A protein and the small-molecule ligand that binds it are described below.
Small molecule (SMILES): C[C@]12CC[C@H]3[C@@H](CCC4=CC(=O)CC[C@@]43C)[C@@H]1CC[C@@H]2C(=O)CO

Sequence of chain 1.A:
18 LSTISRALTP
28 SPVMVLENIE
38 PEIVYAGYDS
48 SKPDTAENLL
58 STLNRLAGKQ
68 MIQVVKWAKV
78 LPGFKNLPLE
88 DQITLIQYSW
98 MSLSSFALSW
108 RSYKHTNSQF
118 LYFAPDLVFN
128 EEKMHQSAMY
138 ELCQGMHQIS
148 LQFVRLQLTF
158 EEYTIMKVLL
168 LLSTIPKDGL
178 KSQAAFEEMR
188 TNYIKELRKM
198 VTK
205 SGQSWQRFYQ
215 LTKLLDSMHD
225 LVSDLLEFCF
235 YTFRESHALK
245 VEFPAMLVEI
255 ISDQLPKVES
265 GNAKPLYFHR

Binding-site contacts:
Ligand atom C12 contacts residue LEU60 of chain 1.A at 3.7 Å (hydrophobic).
Ligand atom C20 contacts residue THR236 of chain 1.A at 3.8 Å.
Ligand atom C3 contacts residue PHE120 of chain 1.A at 3.6 Å (hydrophobic).
Ligand atom C21 contacts residue LEU57 of chain 1.A at 3.9 Å (hydrophobic).
Ligand atom O21 contacts residue ASN61 of chain 1.A at 3.2 Å (h-bond).
Ligand atom C4 contacts residue SER101 of chain 1.A at 3.6 Å.
Ligand atom C11 contacts residue ASN61 of chain 1.A at 3.7 Å.
Ligand atom C5 contacts residue SER101 of chain 1.A at 3.8 Å.
Ligand atom C13 contacts residue ASN61 of chain 1.A at 3.9 Å.
Ligand atom C2 contacts residue LEU63 of chain 1.A at 3.8 Å (hydrophobic).
Ligand atom C6 contacts residue MET143 of chain 1.A at 3.9 Å (hydrophobic).
Ligand atom C3 contacts residue GLN67 of chain 1.A at 3.4 Å.
Ligand atom O21 contacts residue THR236 of chain 1.A at 2.8 Å (h-bond).
Ligand atom O20 contacts residue PHE232 of chain 1.A at 3.8 Å.
Ligand atom C16 contacts residue PHE232 of chain 1.A at 3.4 Å (hydrophobic).
Ligand atom C1 contacts residue LEU60 of chain 1.A at 3.6 Å (hydrophobic).
Ligand atom C12 contacts residue ASN61 of chain 1.A at 3.1 Å.
Ligand atom C18 contacts residue ASN61 of chain 1.A at 3.6 Å.
Ligand atom C21 contacts residue ASN61 of chain 1.A at 3.5 Å.
Ligand atom C19 contacts residue SER101 of chain 1.A at 3.5 Å.
Ligand atom O3 contacts residue PHE120 of chain 1.A at 3.8 Å.
Ligand atom C11 contacts residue LEU60 of chain 1.A at 3.8 Å (hydrophobic).
Ligand atom C4 contacts residue PHE120 of chain 1.A at 3.9 Å (hydrophobic).
Ligand atom C16 contacts residue LEU229 of chain 1.A at 3.9 Å (hydrophobic).
Ligand atom C15 contacts residue MET136 of chain 1.A at 3.9 Å (hydrophobic).
Ligand atom O3 contacts residue GLN67 of chain 1.A at 2.9 Å (h-bond).
Ligand atom C6 contacts residue SER102 of chain 1.A at 4.0 Å.
Ligand atom C1 contacts residue ALA64 of chain 1.A at 3.9 Å (hydrophobic).
Ligand atom O3 contacts residue ARG108 of chain 1.A at 2.9 Å (salt-bridge).
Ligand atom C18 contacts residue MET98 of chain 1.A at 3.9 Å (hydrophobic).
Ligand atom C19 contacts residue ALA64 of chain 1.A at 3.6 Å (hydrophobic).
Ligand atom O20 contacts residue THR236 of chain 1.A at 2.9 Å (h-bond).
Ligand atom O21 contacts residue VAL245 of chain 1.A at 3.4 Å.
Ligand atom C17 contacts residue MET136 of chain 1.A at 3.9 Å (hydrophobic).
Ligand atom C7 contacts residue MET143 of chain 1.A at 3.9 Å (hydrophobic).
Ligand atom C6 contacts residue SER101 of chain 1.A at 3.9 Å.
Ligand atom O20 contacts residue CYS233 of chain 1.A at 3.2 Å.
Ligand atom O21 contacts residue PHE247 of chain 1.A at 3.5 Å.
Ligand atom C21 contacts residue THR236 of chain 1.A at 3.8 Å.
Ligand atom C2 contacts residue GLN67 of chain 1.A at 3.2 Å.